Binding-site contacts:
Ligand atom C7 contacts residue TRP93 of chain 1.D at 4.0 Å (hydrophobic).
Ligand atom C7 contacts residue TYR205 of chain 1.D at 3.5 Å (hydrophobic).
Ligand atom C6 contacts residue TYR299 of chain 1.D at 4.0 Å (hydrophobic).
Ligand atom C8 contacts residue LEU58 of chain 1.D at 3.6 Å (hydrophobic).
Ligand atom N2 contacts residue GLU173 of chain 1.D at 3.8 Å.
Ligand atom O3 contacts residue PHE125 of chain 1.D at 3.5 Å.
Ligand atom C3 contacts residue BMA1 of chain 1.H at 3.7 Å.
Ligand atom O4 contacts residue TYR299 of chain 1.D at 3.0 Å (h-bond).
Ligand atom S1 contacts residue TYR205 of chain 1.D at 3.5 Å (h-bond).
Ligand atom C7 contacts residue ASN171 of chain 1.D at 3.4 Å.
Ligand atom N2 contacts residue ASN171 of chain 1.D at 2.6 Å (h-bond).
Ligand atom S1 contacts residue PHE243 of chain 1.D at 3.4 Å.
Ligand atom N2 contacts residue TYR205 of chain 1.D at 3.4 Å.
Ligand atom C1 contacts residue TYR205 of chain 1.D at 2.9 Å (hydrophobic).
Ligand atom O5 contacts residue TYR205 of chain 1.D at 3.7 Å.
Ligand atom C8 contacts residue ASN171 of chain 1.D at 3.3 Å.
Ligand atom C4 contacts residue BMA1 of chain 1.H at 2.6 Å.
Ligand atom O5 contacts residue PHE243 of chain 1.D at 3.4 Å.
Ligand atom O3 contacts residue BMA1 of chain 1.H at 3.4 Å (h-bond).
Ligand atom C3 contacts residue TRP93 of chain 1.D at 3.9 Å (hydrophobic).
Ligand atom C2 contacts residue GLU173 of chain 1.D at 3.4 Å.
Ligand atom C5 contacts residue TYR299 of chain 1.D at 3.7 Å (hydrophobic).
Ligand atom C2 contacts residue ASN171 of chain 1.D at 3.7 Å.
Ligand atom N2 contacts residue TRP93 of chain 1.D at 3.7 Å.
Ligand atom C2 contacts residue TYR205 of chain 1.D at 3.8 Å (hydrophobic).
Ligand atom O6 contacts residue BMA1 of chain 1.H at 3.5 Å.
Ligand atom C8 contacts residue PHE169 of chain 1.D at 3.3 Å (hydrophobic).
Ligand atom C5 contacts residue BMA1 of chain 1.H at 3.4 Å.
Ligand atom O4 contacts residue BMA1 of chain 1.H at 1.3 Å.
Ligand atom C4 contacts residue TYR299 of chain 1.D at 3.8 Å (hydrophobic).
Ligand atom C8 contacts residue TRP93 of chain 1.D at 3.7 Å (hydrophobic).
Ligand atom O3 contacts residue GLU173 of chain 1.D at 3.5 Å (salt-bridge).
Ligand atom C6 contacts residue ASP270 of chain 1.D at 3.7 Å.
Ligand atom C6 contacts residue PHE243 of chain 1.D at 3.9 Å (hydrophobic).
Ligand atom C8 contacts residue TYR205 of chain 1.D at 3.6 Å (hydrophobic).
Ligand atom C5 contacts residue PHE243 of chain 1.D at 3.9 Å (hydrophobic).
Ligand atom O3 contacts residue TRP93 of chain 1.D at 3.6 Å.
Ligand atom C6 contacts residue BMA1 of chain 1.H at 3.3 Å.
Ligand atom C1 contacts residue PHE243 of chain 1.D at 4.0 Å (hydrophobic).
Ligand atom C3 contacts residue TYR299 of chain 1.D at 3.7 Å (hydrophobic).

Sequence of chain 1.D:
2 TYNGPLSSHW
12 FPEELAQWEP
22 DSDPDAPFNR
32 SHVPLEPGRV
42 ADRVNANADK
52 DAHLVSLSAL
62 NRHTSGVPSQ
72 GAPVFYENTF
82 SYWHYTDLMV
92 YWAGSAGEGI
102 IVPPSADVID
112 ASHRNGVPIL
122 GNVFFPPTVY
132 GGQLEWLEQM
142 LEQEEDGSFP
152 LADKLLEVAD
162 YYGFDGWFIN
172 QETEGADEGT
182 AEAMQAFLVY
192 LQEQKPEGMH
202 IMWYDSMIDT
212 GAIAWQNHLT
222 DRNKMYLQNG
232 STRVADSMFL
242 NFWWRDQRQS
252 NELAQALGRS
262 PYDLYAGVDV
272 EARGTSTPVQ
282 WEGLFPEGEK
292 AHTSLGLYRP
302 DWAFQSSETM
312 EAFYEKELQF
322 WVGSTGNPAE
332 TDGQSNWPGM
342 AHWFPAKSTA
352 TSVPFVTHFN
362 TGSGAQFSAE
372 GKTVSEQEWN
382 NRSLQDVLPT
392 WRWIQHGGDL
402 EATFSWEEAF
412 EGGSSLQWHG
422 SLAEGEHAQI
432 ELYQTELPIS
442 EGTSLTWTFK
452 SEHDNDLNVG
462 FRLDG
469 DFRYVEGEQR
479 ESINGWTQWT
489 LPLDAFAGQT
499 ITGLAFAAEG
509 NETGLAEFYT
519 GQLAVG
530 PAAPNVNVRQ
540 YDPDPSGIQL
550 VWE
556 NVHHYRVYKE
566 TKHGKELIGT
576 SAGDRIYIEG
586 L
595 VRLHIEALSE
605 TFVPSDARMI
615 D

The small molecule below binds the protein below.
Small molecule (SMILES): CC1=N[C@@H]2[C@@H](O)[C@H](O)[C@@H](CO)O[C@@H]2S1